The small molecule below binds the protein below.
Small molecule (SMILES): CC(=O)N[C@H]1[C@H](O[C@H]2[C@H](O)[C@@H](NC(C)=O)CO[C@@H]2CO)O[C@H](CO)[C@@H](O[C@H]2O[C@H](CO)[C@@H](O)[C@H](O)[C@@H]2O)[C@@H]1O

Sequence of chain 1.B:
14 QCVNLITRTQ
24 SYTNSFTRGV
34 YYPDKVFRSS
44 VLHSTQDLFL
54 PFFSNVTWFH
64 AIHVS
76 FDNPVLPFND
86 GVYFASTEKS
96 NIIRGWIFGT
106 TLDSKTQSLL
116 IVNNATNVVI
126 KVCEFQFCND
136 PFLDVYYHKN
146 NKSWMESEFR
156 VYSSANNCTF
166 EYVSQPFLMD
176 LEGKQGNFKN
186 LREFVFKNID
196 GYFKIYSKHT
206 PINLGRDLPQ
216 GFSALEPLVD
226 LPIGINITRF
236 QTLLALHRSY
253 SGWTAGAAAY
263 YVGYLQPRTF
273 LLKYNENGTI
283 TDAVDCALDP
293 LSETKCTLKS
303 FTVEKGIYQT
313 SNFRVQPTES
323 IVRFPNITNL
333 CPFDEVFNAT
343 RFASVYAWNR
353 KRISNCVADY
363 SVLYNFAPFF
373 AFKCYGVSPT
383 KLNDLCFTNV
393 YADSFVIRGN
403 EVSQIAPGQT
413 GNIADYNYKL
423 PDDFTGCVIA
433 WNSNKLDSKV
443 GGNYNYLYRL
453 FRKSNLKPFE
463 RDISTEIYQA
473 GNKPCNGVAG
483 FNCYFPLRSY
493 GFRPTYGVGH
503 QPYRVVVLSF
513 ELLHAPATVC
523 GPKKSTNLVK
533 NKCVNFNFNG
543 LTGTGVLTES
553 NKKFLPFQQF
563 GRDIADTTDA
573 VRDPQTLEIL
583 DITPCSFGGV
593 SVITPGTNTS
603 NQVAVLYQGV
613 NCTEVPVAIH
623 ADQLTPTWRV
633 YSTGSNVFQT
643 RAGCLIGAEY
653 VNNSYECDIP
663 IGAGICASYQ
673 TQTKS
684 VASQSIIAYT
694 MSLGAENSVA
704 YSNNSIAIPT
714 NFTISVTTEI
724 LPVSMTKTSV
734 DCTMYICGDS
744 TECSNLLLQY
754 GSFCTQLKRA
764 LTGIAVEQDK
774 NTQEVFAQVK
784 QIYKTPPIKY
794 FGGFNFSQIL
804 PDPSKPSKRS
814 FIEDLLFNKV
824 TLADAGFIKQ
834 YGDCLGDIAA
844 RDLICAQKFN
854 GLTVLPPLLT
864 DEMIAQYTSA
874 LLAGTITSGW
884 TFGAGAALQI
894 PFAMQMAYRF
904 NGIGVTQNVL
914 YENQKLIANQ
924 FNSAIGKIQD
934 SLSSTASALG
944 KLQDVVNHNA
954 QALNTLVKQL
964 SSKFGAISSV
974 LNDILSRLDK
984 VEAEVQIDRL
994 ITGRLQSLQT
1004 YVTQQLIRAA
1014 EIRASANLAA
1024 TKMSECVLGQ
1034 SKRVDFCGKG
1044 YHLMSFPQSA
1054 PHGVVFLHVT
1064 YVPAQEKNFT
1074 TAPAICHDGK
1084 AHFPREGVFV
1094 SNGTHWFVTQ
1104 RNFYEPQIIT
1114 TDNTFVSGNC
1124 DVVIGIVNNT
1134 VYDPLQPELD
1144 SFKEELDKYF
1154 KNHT

Binding-site contacts:
Ligand atom O6 contacts residue GLN801 of chain 1.B at 3.2 Å (h-bond).
Ligand atom C5 contacts residue SER800 of chain 1.B at 3.7 Å.
Ligand atom C8 contacts residue ASN798 of chain 1.B at 4.4 Å.
Ligand atom C4 contacts residue ASN798 of chain 1.B at 4.2 Å.
Ligand atom C6 contacts residue GLN801 of chain 1.B at 3.5 Å.
Ligand atom C3 contacts residue ASN798 of chain 1.B at 3.7 Å.
Ligand atom C8 contacts residue PHE814 of chain 1.B at 4.4 Å (hydrophobic).
Ligand atom C2 contacts residue ASN798 of chain 1.B at 2.4 Å.
Ligand atom O5 contacts residue ASN798 of chain 1.B at 2.4 Å (h-bond).
Ligand atom C1 contacts residue SER800 of chain 1.B at 3.4 Å.
Ligand atom O5 contacts residue SER800 of chain 1.B at 3.5 Å (h-bond).
Ligand atom C7 contacts residue ASN798 of chain 1.B at 3.3 Å.
Ligand atom C1 contacts residue ASN798 of chain 1.B at 1.4 Å.
Ligand atom N2 contacts residue ASN798 of chain 1.B at 2.8 Å (h-bond).
Ligand atom O7 contacts residue ASN798 of chain 1.B at 3.4 Å (h-bond).
Ligand atom C5 contacts residue ASN798 of chain 1.B at 3.7 Å.
Ligand atom C6 contacts residue SER800 of chain 1.B at 4.4 Å.